Sequence of chain 1.A:
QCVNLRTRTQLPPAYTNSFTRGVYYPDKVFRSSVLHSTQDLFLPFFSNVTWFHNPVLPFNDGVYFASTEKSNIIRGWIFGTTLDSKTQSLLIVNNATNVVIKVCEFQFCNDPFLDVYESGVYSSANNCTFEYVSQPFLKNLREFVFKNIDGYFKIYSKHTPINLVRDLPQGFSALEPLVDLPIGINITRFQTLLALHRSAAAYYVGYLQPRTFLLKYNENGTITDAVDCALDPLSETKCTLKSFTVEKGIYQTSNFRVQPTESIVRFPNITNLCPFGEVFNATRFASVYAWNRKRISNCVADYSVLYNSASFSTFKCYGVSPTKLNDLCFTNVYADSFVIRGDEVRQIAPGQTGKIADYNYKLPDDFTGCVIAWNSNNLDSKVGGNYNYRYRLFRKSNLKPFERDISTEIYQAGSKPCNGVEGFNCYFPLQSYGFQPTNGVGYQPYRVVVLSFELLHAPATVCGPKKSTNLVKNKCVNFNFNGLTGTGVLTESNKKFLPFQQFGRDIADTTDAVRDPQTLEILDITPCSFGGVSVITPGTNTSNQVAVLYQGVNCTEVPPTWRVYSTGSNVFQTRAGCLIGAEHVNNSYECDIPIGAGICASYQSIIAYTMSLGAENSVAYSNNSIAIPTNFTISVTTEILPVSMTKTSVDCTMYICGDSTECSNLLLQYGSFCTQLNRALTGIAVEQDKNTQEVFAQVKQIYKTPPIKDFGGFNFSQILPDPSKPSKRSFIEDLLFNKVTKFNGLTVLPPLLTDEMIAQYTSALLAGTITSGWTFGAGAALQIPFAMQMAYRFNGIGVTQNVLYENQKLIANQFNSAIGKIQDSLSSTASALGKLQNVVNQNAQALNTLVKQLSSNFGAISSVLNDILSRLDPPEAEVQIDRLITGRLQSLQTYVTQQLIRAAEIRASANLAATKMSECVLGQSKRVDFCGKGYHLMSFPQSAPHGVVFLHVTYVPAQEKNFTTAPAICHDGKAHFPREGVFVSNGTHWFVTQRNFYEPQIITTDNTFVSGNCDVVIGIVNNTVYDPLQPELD

This small molecule binds to this protein.
Small molecule (SMILES): CC(=O)N[C@H]1[C@H](O[C@H]2[C@H](O)[C@@H](NC(C)=O)CO[C@@H]2CO)O[C@H](CO)[C@@H](O)[C@@H]1O

Binding-site contacts:
Ligand atom C5 contacts residue THR616 of chain 1.A at 4.1 Å.
Ligand atom C4 contacts residue ASN614 of chain 1.A at 4.2 Å.
Ligand atom N2 contacts residue ASN614 of chain 1.A at 3.0 Å (h-bond).
Ligand atom C2 contacts residue ASN614 of chain 1.A at 2.5 Å.
Ligand atom C7 contacts residue ASN614 of chain 1.A at 4.0 Å.
Ligand atom C1 contacts residue ASN614 of chain 1.A at 1.4 Å.
Ligand atom C1 contacts residue THR616 of chain 1.A at 3.6 Å.
Ligand atom C5 contacts residue ASN614 of chain 1.A at 3.6 Å.
Ligand atom O6 contacts residue ASN614 of chain 1.A at 4.5 Å.
Ligand atom O5 contacts residue ASN614 of chain 1.A at 2.3 Å (h-bond).
Ligand atom C3 contacts residue ASN614 of chain 1.A at 3.8 Å.
Ligand atom O5 contacts residue THR616 of chain 1.A at 3.6 Å.
Ligand atom C8 contacts residue ASN614 of chain 1.A at 4.4 Å.
Ligand atom C8 contacts residue GLN642 of chain 1.A at 4.3 Å.